Sequence of chain 1.D:
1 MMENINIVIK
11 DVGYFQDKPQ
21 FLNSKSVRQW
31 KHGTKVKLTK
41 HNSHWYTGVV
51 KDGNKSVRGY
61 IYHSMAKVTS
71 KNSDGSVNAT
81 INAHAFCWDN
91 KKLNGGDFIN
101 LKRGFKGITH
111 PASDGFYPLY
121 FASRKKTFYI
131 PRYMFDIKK

Binding-site contacts:
Ligand atom O3 contacts residue HIS44 of chain 1.D at 4.4 Å.
Ligand atom C8 contacts residue TRP88 of chain 1.D at 3.6 Å (hydrophobic).
Ligand atom C7 contacts residue TYR62 of chain 1.D at 4.0 Å (hydrophobic).
Ligand atom C4 contacts residue ASN94 of chain 1.D at 4.2 Å.
Ligand atom O5 contacts residue HIS44 of chain 1.D at 4.4 Å.
Ligand atom C2 contacts residue HIS44 of chain 1.D at 4.3 Å.
Ligand atom O7 contacts residue GLY95 of chain 1.D at 3.2 Å (h-bond).
Ligand atom O5 contacts residue ASN94 of chain 1.D at 4.3 Å.
Ligand atom O3 contacts residue TYR62 of chain 1.D at 4.4 Å.
Ligand atom C2 contacts residue TYR62 of chain 1.D at 3.7 Å (hydrophobic).
Ligand atom O7 contacts residue ASN94 of chain 1.D at 3.5 Å.
Ligand atom C8 contacts residue PHE98 of chain 1.D at 3.6 Å (hydrophobic).
Ligand atom O4 contacts residue ASN94 of chain 1.D at 4.1 Å.
Ligand atom O7 contacts residue PHE98 of chain 1.D at 4.2 Å.
Ligand atom C8 contacts residue PHE86 of chain 1.D at 3.8 Å (hydrophobic).
Ligand atom N2 contacts residue GLY95 of chain 1.D at 4.5 Å.
Ligand atom O3 contacts residue PHE98 of chain 1.D at 3.7 Å.
Ligand atom O5 contacts residue TRP45 of chain 1.D at 3.8 Å.
Ligand atom C3 contacts residue GLY95 of chain 1.D at 3.9 Å.
Ligand atom C6 contacts residue HIS44 of chain 1.D at 4.4 Å.
Ligand atom O1 contacts residue TYR62 of chain 1.D at 3.5 Å.
Ligand atom C5 contacts residue ASN94 of chain 1.D at 3.8 Å.
Ligand atom C7 contacts residue GLY95 of chain 1.D at 4.0 Å.
Ligand atom O1 contacts residue TRP45 of chain 1.D at 3.3 Å (h-bond).
Ligand atom N2 contacts residue TYR62 of chain 1.D at 3.1 Å (h-bond).
Ligand atom C8 contacts residue TYR62 of chain 1.D at 3.8 Å (hydrophobic).
Ligand atom C7 contacts residue PHE98 of chain 1.D at 3.8 Å (hydrophobic).
Ligand atom O1 contacts residue PHE21 of chain 1.D at 4.0 Å.
Ligand atom O3 contacts residue GLY95 of chain 1.D at 4.1 Å.
Ligand atom C4 contacts residue HIS44 of chain 1.D at 4.4 Å.
Ligand atom C8 contacts residue PHE21 of chain 1.D at 4.3 Å (hydrophobic).
Ligand atom C1 contacts residue TYR62 of chain 1.D at 4.2 Å (hydrophobic).
Ligand atom N2 contacts residue PHE98 of chain 1.D at 3.9 Å.
Ligand atom C1 contacts residue ASN94 of chain 1.D at 4.0 Å.
Ligand atom O7 contacts residue TRP88 of chain 1.D at 3.0 Å (h-bond).
Ligand atom C3 contacts residue ASN94 of chain 1.D at 4.0 Å.
Ligand atom C1 contacts residue TRP45 of chain 1.D at 4.2 Å (hydrophobic).
Ligand atom O7 contacts residue LEU93 of chain 1.D at 3.7 Å.
Ligand atom C7 contacts residue TRP88 of chain 1.D at 3.7 Å (hydrophobic).

The small molecule below binds the protein below.
Small molecule (SMILES): CC(=O)N[C@@H]1[C@@H](O)[C@H](O)[C@@H](CO)O[C@H]1O